This small molecule binds to this protein.
Small molecule (SMILES): CC(=O)N[C@@H]1[C@@H](O)[C@H](O)[C@@H](CO)O[C@H]1O

Sequence of chain 1.A:
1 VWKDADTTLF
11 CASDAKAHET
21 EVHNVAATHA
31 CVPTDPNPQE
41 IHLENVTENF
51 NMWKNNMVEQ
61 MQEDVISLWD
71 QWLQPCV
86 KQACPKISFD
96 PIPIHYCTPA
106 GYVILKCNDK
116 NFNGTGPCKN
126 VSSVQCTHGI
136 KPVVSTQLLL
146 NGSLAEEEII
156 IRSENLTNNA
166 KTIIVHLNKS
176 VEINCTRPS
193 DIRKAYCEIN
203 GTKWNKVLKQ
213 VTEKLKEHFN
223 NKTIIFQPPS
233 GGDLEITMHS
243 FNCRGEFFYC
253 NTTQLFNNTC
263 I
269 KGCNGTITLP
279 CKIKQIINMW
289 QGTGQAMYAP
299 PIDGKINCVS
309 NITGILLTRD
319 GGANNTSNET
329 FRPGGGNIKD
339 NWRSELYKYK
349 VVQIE

Binding-site contacts:
Ligand atom O5 contacts residue ASN113 of chain 1.A at 3.9 Å.
Ligand atom C6 contacts residue ASN125 of chain 1.A at 3.5 Å.
Ligand atom C1 contacts residue ASN125 of chain 1.A at 1.5 Å.
Ligand atom O5 contacts residue ASN125 of chain 1.A at 2.5 Å (h-bond).
Ligand atom N2 contacts residue HIS42 of chain 1.A at 4.1 Å.
Ligand atom O7 contacts residue ASN125 of chain 1.A at 4.1 Å.
Ligand atom C1 contacts residue ASN113 of chain 1.A at 4.4 Å.
Ligand atom C4 contacts residue ASN125 of chain 1.A at 4.2 Å.
Ligand atom O6 contacts residue LYS115 of chain 1.A at 3.6 Å.
Ligand atom C7 contacts residue ASN125 of chain 1.A at 3.8 Å.
Ligand atom C6 contacts residue LYS115 of chain 1.A at 3.7 Å.
Ligand atom C5 contacts residue ASN125 of chain 1.A at 3.5 Å.
Ligand atom C2 contacts residue ASN125 of chain 1.A at 2.5 Å.
Ligand atom O6 contacts residue ASN125 of chain 1.A at 4.3 Å.
Ligand atom N2 contacts residue ASN125 of chain 1.A at 3.1 Å (h-bond).
Ligand atom O6 contacts residue ASN113 of chain 1.A at 4.0 Å.
Ligand atom C8 contacts residue HIS42 of chain 1.A at 3.9 Å.
Ligand atom C3 contacts residue ASN125 of chain 1.A at 3.8 Å.